Binding-site contacts:
Ligand atom O2G contacts residue VAL53 of chain 1.H at 3.3 Å (h-bond).
Ligand atom O2' contacts residue ASP521 of chain 1.H at 3.3 Å (salt-bridge).
Ligand atom N6 contacts residue ASN505 of chain 1.H at 3.0 Å (h-bond).
Ligand atom O2A contacts residue K1 of chain 1.KA at 2.9 Å.
Ligand atom S1G contacts residue MG1 of chain 1.JA at 1.6 Å.
Ligand atom O3B contacts residue THR89 of chain 1.H at 3.5 Å (h-bond).
Ligand atom O2G contacts residue GLY52 of chain 1.H at 3.6 Å (h-bond).
Ligand atom O3A contacts residue THR89 of chain 1.H at 3.6 Å.
Ligand atom O1A contacts residue K1 of chain 1.KA at 2.6 Å.
Ligand atom C2 contacts residue MET504 of chain 1.H at 3.6 Å (hydrophobic).
Ligand atom O3' contacts residue ASP521 of chain 1.H at 2.9 Å (salt-bridge).
Ligand atom S1G contacts residue ASP51 of chain 1.H at 3.6 Å.
Ligand atom N1 contacts residue ASN505 of chain 1.H at 3.3 Å (h-bond).
Ligand atom PG contacts residue THR88 of chain 1.H at 3.7 Å.
Ligand atom O3' contacts residue GLN474 of chain 1.H at 3.2 Å (h-bond).
Ligand atom O2B contacts residue THR89 of chain 1.H at 2.9 Å (h-bond).
Ligand atom O3G contacts residue ASP86 of chain 1.H at 3.4 Å.
Ligand atom O2G contacts residue ASP51 of chain 1.H at 3.2 Å (salt-bridge).
Ligand atom O1B contacts residue ASP86 of chain 1.H at 3.0 Å (salt-bridge).
Ligand atom S1G contacts residue ASP86 of chain 1.H at 3.0 Å (salt-bridge).
Ligand atom O2B contacts residue THR88 of chain 1.H at 2.9 Å (h-bond).
Ligand atom C3' contacts residue ASP521 of chain 1.H at 3.3 Å.
Ligand atom PA contacts residue K1 of chain 1.KA at 3.1 Å.
Ligand atom O3G contacts residue THR88 of chain 1.H at 3.6 Å (h-bond).
Ligand atom N1 contacts residue ILE519 of chain 1.H at 3.7 Å.
Ligand atom O2B contacts residue THR90 of chain 1.H at 3.2 Å (h-bond).
Ligand atom O2' contacts residue GLY429 of chain 1.H at 2.8 Å (h-bond).
Ligand atom O2A contacts residue MET31 of chain 1.H at 3.5 Å.
Ligand atom O2B contacts residue GLY87 of chain 1.H at 3.4 Å.
Ligand atom O2' contacts residue GLY430 of chain 1.H at 3.7 Å.
Ligand atom PG contacts residue MG1 of chain 1.JA at 3.4 Å.
Ligand atom O1B contacts residue GLY87 of chain 1.H at 3.5 Å (h-bond).
Ligand atom C6 contacts residue ASN505 of chain 1.H at 3.5 Å.
Ligand atom O3G contacts residue GLY87 of chain 1.H at 2.7 Å (h-bond).
Ligand atom O2G contacts residue THR88 of chain 1.H at 3.1 Å (h-bond).
Ligand atom O3G contacts residue ASP81 of chain 1.H at 3.4 Å (salt-bridge).
Ligand atom N1 contacts residue LEU506 of chain 1.H at 3.2 Å (h-bond).
Ligand atom C2' contacts residue ASP521 of chain 1.H at 3.4 Å.
Ligand atom O3B contacts residue THR88 of chain 1.H at 3.7 Å.
Ligand atom O2A contacts residue GLY32 of chain 1.H at 2.8 Å (h-bond).

This small molecule binds to this protein.
Small molecule (SMILES): Nc1ncnc2c1ncn2[C@@H]1O[C@H](COP(=O)(O)OP(=O)(O)OP(O)(O)=S)[C@@H](O)[C@H]1O

Sequence of chain 1.H:
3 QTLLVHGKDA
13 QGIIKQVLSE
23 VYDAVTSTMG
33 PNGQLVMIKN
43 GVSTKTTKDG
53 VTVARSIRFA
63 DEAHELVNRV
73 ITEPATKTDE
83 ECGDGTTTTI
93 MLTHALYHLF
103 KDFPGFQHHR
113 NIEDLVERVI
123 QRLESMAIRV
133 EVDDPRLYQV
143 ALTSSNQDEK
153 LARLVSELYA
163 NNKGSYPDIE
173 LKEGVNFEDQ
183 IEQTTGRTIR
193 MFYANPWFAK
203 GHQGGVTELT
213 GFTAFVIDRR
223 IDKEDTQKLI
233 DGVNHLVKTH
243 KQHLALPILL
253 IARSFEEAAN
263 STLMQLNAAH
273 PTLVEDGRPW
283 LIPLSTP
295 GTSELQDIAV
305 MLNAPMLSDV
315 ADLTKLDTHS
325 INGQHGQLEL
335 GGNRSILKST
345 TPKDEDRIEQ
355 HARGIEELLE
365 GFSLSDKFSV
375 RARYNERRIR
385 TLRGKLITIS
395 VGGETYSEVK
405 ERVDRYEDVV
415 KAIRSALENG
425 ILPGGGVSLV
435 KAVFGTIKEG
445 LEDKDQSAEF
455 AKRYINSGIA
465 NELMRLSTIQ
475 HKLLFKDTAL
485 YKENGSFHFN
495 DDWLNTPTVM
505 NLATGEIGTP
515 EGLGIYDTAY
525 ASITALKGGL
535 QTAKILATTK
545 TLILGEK